Binding-site contacts:
Ligand atom C4 contacts residue TYR77 of chain 2.A at 3.2 Å (hydrophobic).
Ligand atom C8 contacts residue TYR77 of chain 2.A at 3.2 Å (hydrophobic).
Ligand atom O2' contacts residue GLU181 of chain 2.B at 3.2 Å.
Ligand atom O4' contacts residue TYR77 of chain 2.A at 3.7 Å.
Ligand atom N9 contacts residue TYR77 of chain 2.A at 3.2 Å (h-bond).
Ligand atom N1 contacts residue TYR77 of chain 2.A at 3.5 Å.
Ligand atom O5' contacts residue ARG114 of chain 2.A at 3.5 Å (salt-bridge).
Ligand atom P contacts residue PO41 of chain 2.F at 3.7 Å.
Ligand atom O3' contacts residue ALA138 of chain 2.B at 2.9 Å (h-bond).
Ligand atom C6 contacts residue ASP79 of chain 2.A at 3.7 Å.
Ligand atom OP1 contacts residue ARG114 of chain 2.A at 2.8 Å (salt-bridge).
Ligand atom N6 contacts residue ASP79 of chain 2.A at 2.9 Å (salt-bridge).
Ligand atom C8 contacts residue ARG101 of chain 2.B at 3.6 Å.
Ligand atom P contacts residue ARG114 of chain 2.A at 3.4 Å.
Ligand atom C2 contacts residue ASP79 of chain 2.A at 3.0 Å.
Ligand atom N1 contacts residue ASP79 of chain 2.A at 3.2 Å (salt-bridge).
Ligand atom OP2 contacts residue PO41 of chain 2.F at 3.2 Å (h-bond).
Ligand atom OP2 contacts residue ARG114 of chain 2.A at 2.8 Å (salt-bridge).
Ligand atom O2' contacts residue LEU86 of chain 2.A at 3.2 Å (h-bond).
Ligand atom OP1 contacts residue ARG141 of chain 2.B at 3.7 Å.
Ligand atom C5 contacts residue TYR77 of chain 2.A at 3.4 Å (hydrophobic).
Ligand atom O2' contacts residue ARG121 of chain 2.A at 3.5 Å (salt-bridge).
Ligand atom C5' contacts residue PO41 of chain 2.F at 2.9 Å.
Ligand atom O3' contacts residue PO41 of chain 2.F at 2.5 Å (h-bond).
Ligand atom C1' contacts residue TYR77 of chain 2.A at 3.5 Å (hydrophobic).
Ligand atom N7 contacts residue ARG101 of chain 2.B at 3.6 Å.
Ligand atom C2 contacts residue TYR77 of chain 2.A at 3.6 Å (hydrophobic).
Ligand atom OP1 contacts residue ARG100 of chain 2.B at 2.9 Å (salt-bridge).
Ligand atom O2' contacts residue ALA136 of chain 2.B at 2.9 Å (h-bond).
Ligand atom N3 contacts residue TYR77 of chain 2.A at 3.4 Å.
Ligand atom OP1 contacts residue PO41 of chain 2.F at 3.6 Å (h-bond).
Ligand atom P contacts residue ARG100 of chain 2.B at 3.6 Å.
Ligand atom N3 contacts residue THR90 of chain 2.B at 3.7 Å.
Ligand atom N6 contacts residue TYR77 of chain 2.A at 3.7 Å.
Ligand atom C3' contacts residue PO41 of chain 2.F at 3.1 Å.
Ligand atom C6 contacts residue TYR77 of chain 2.A at 3.5 Å (hydrophobic).
Ligand atom O3' contacts residue ARG100 of chain 2.B at 3.6 Å.
Ligand atom N7 contacts residue TYR77 of chain 2.A at 3.5 Å.
Ligand atom OP2 contacts residue ARG101 of chain 2.B at 2.9 Å (salt-bridge).
Ligand atom O4' contacts residue ARG121 of chain 2.A at 3.7 Å.

Sequence of chain 2.B:
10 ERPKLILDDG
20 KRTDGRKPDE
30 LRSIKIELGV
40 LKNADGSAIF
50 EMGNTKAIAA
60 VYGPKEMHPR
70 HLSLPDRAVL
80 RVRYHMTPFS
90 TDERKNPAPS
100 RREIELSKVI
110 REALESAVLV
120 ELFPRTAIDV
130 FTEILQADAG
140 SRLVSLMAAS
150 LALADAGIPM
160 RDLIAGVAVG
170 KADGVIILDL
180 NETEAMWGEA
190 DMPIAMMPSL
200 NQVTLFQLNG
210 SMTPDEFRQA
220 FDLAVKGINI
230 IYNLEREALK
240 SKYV

Sequence of chain 2.A:
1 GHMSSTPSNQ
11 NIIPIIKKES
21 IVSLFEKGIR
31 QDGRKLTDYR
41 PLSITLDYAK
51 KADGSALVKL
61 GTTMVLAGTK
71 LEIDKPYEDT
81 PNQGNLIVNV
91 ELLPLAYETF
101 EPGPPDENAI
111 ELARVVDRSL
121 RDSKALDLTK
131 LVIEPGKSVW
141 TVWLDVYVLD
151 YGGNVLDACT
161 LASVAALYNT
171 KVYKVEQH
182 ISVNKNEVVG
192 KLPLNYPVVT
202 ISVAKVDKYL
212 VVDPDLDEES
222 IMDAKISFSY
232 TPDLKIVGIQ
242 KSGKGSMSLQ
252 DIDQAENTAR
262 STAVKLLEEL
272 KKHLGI

A small-molecule ligand and the protein it binds are described below.
Small molecule (SMILES): Nc1ncnc2c1ncn2[C@@H]1O[C@H](CO[P](=O)(O)O[C@H]2[C@@H](O)[C@H](n3cnc4c(N)ncnc43)O[C@@H]2CO[P](=O)(O)O[C@H]2[C@@H](O)[C@H](n3cnc4c(N)ncnc43)O[C@@H]2CO[P](=O)(O)O[C@H]2[C@@H](O)[C@H](n3cnc4c(N)ncnc43)O[C@@H]2COP(=O)=O)[C@@H](O)[C@H]1O